Sequence of chain 1.C:
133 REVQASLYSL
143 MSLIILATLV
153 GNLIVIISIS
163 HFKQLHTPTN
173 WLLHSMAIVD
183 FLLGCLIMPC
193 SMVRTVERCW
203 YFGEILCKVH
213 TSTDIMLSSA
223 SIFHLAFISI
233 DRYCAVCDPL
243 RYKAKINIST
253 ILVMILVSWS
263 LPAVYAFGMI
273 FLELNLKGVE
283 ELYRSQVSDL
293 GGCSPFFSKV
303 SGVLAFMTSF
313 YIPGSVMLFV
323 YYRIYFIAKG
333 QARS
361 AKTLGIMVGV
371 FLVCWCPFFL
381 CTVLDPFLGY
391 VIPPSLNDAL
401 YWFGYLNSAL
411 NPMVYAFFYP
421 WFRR

The small molecule below binds the protein below.
Small molecule (SMILES): CNC[C@@H]1OCCc2ccsc21

Binding-site contacts:
Ligand atom C8 contacts residue TYR267 of chain 1.C at 4.5 Å (hydrophobic).
Ligand atom N1 contacts residue ASP216 of chain 1.C at 3.3 Å (salt-bridge).
Ligand atom C3 contacts residue ILE217 of chain 1.C at 4.2 Å (hydrophobic).
Ligand atom C1 contacts residue TYR405 of chain 1.C at 2.9 Å (hydrophobic).
Ligand atom C2 contacts residue ASP216 of chain 1.C at 4.0 Å.
Ligand atom C1 contacts residue TYR401 of chain 1.C at 4.5 Å (hydrophobic).
Ligand atom C6 contacts residue PHE378 of chain 1.C at 4.2 Å (hydrophobic).
Ligand atom C2 contacts residue TRP375 of chain 1.C at 4.3 Å (hydrophobic).
Ligand atom C6 contacts residue ILE217 of chain 1.C at 3.7 Å (hydrophobic).
Ligand atom C5 contacts residue PHE299 of chain 1.C at 3.7 Å (hydrophobic).
Ligand atom O1 contacts residue TYR401 of chain 1.C at 3.4 Å.
Ligand atom C4 contacts residue PRO297 of chain 1.C at 4.3 Å (hydrophobic).
Ligand atom C4 contacts residue ILE217 of chain 1.C at 3.8 Å (hydrophobic).
Ligand atom C9 contacts residue PHE378 of chain 1.C at 4.3 Å (hydrophobic).
Ligand atom C2 contacts residue PHE378 of chain 1.C at 4.4 Å (hydrophobic).
Ligand atom C2 contacts residue TYR401 of chain 1.C at 4.4 Å (hydrophobic).
Ligand atom C5 contacts residue ILE217 of chain 1.C at 3.9 Å (hydrophobic).
Ligand atom C7 contacts residue ILE217 of chain 1.C at 4.1 Å (hydrophobic).
Ligand atom N1 contacts residue SER220 of chain 1.C at 3.9 Å.
Ligand atom S1 contacts residue SER220 of chain 1.C at 4.0 Å.
Ligand atom C1 contacts residue SER220 of chain 1.C at 3.1 Å.
Ligand atom S1 contacts residue PHE378 of chain 1.C at 4.4 Å.
Ligand atom C9 contacts residue ILE217 of chain 1.C at 3.9 Å (hydrophobic).
Ligand atom C1 contacts residue ASP216 of chain 1.C at 3.1 Å.
Ligand atom C1 contacts residue TRP375 of chain 1.C at 4.1 Å (hydrophobic).
Ligand atom C5 contacts residue PHE378 of chain 1.C at 4.2 Å (hydrophobic).
Ligand atom C4 contacts residue TYR401 of chain 1.C at 3.9 Å (hydrophobic).
Ligand atom S1 contacts residue PHE379 of chain 1.C at 4.1 Å.
Ligand atom N1 contacts residue TYR401 of chain 1.C at 3.6 Å.
Ligand atom C8 contacts residue SER311 of chain 1.C at 4.2 Å.
Ligand atom C3 contacts residue ASP216 of chain 1.C at 4.1 Å.
Ligand atom C8 contacts residue PHE379 of chain 1.C at 3.8 Å (hydrophobic).
Ligand atom O1 contacts residue ASP216 of chain 1.C at 4.2 Å.
Ligand atom C7 contacts residue PHE299 of chain 1.C at 4.3 Å (hydrophobic).
Ligand atom O1 contacts residue PHE378 of chain 1.C at 4.2 Å.
Ligand atom N1 contacts residue TYR405 of chain 1.C at 3.8 Å.
Ligand atom C2 contacts residue SER220 of chain 1.C at 3.7 Å.
Ligand atom C7 contacts residue PHE379 of chain 1.C at 4.5 Å (hydrophobic).
Ligand atom C8 contacts residue ILE217 of chain 1.C at 4.5 Å (hydrophobic).